Binding-site contacts:
Ligand atom N1 contacts residue ALA136 of chain 1.B at 4.0 Å.
Ligand atom N3 contacts residue ALA164 of chain 1.B at 4.2 Å.
Ligand atom C6 contacts residue LYS137 of chain 1.B at 3.6 Å.
Ligand atom C2 contacts residue ALA136 of chain 1.B at 3.8 Å (hydrophobic).
Ligand atom N1 contacts residue LYS137 of chain 1.B at 3.9 Å.
Ligand atom C4 contacts residue SER163 of chain 1.B at 4.4 Å.
Ligand atom C3A contacts residue ALA164 of chain 1.B at 4.3 Å (hydrophobic).
Ligand atom C5 contacts residue LYS137 of chain 1.B at 3.9 Å.
Ligand atom N1 contacts residue GLU140 of chain 1.B at 4.3 Å.
Ligand atom C4 contacts residue LYS137 of chain 1.B at 4.0 Å.
Ligand atom C7 contacts residue LYS137 of chain 1.B at 3.7 Å.
Ligand atom C3A contacts residue LYS137 of chain 1.B at 3.9 Å.
Ligand atom N3 contacts residue LYS137 of chain 1.B at 3.9 Å.
Ligand atom N3 contacts residue ALA136 of chain 1.B at 3.9 Å.
Ligand atom C4 contacts residue ALA164 of chain 1.B at 4.0 Å (hydrophobic).
Ligand atom C7A contacts residue LYS137 of chain 1.B at 3.8 Å.
Ligand atom C2 contacts residue LYS137 of chain 1.B at 4.0 Å.

This protein binds this small molecule.
Small molecule (SMILES): c1ccc2[nH]cnc2c1

Sequence of chain 1.B:
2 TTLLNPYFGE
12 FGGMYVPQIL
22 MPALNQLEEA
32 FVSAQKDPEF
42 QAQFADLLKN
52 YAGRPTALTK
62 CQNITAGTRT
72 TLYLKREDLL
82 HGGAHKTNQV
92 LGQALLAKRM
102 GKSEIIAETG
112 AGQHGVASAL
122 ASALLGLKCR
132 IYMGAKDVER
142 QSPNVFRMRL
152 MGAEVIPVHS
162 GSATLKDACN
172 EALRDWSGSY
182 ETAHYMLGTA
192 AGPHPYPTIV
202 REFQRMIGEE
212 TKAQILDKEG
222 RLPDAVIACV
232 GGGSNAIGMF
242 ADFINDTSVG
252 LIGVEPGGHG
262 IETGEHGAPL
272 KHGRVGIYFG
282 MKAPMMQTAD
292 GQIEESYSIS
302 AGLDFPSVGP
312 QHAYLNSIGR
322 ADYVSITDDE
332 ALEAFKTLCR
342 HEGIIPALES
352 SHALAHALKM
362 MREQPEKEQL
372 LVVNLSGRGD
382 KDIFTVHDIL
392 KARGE